Sequence of chain 1.C:
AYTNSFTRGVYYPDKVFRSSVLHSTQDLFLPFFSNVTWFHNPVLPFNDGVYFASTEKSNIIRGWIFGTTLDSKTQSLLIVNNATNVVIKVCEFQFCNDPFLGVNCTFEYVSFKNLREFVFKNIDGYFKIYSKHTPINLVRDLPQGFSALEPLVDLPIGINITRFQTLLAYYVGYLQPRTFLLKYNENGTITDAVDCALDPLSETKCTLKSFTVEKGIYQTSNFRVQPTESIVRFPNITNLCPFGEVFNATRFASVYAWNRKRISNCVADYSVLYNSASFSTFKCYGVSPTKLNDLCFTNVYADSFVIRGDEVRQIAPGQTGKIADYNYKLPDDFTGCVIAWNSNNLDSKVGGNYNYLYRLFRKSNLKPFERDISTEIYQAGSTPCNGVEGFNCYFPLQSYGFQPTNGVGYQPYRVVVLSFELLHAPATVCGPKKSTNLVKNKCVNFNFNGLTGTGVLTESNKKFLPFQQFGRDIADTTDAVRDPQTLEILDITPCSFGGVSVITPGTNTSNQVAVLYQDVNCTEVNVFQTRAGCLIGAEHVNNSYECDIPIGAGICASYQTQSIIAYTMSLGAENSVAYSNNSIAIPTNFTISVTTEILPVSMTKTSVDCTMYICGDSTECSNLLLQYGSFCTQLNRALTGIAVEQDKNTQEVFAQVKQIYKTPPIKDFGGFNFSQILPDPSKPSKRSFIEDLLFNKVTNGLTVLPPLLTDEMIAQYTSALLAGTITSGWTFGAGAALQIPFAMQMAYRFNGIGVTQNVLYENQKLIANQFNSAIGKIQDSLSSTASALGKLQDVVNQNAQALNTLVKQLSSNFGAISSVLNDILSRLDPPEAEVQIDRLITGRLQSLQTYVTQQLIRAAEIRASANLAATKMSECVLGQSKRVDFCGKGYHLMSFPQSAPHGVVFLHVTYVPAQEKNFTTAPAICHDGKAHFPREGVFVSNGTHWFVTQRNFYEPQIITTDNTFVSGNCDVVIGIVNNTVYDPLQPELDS

Binding-site contacts:
Ligand atom C4 contacts residue ASN1123 of chain 1.C at 4.2 Å.
Ligand atom C8 contacts residue ILE1121 of chain 1.C at 3.4 Å (hydrophobic).
Ligand atom C8 contacts residue VAL1122 of chain 1.C at 4.3 Å (hydrophobic).
Ligand atom O7 contacts residue ASN1123 of chain 1.C at 3.5 Å (h-bond).
Ligand atom C7 contacts residue ASN1123 of chain 1.C at 3.4 Å.
Ligand atom N2 contacts residue ASN1123 of chain 1.C at 2.9 Å (h-bond).
Ligand atom C8 contacts residue ASN1123 of chain 1.C at 4.5 Å.
Ligand atom C2 contacts residue ASN1123 of chain 1.C at 2.5 Å.
Ligand atom C1 contacts residue ASN1123 of chain 1.C at 1.4 Å.
Ligand atom C3 contacts residue ASN1123 of chain 1.C at 3.8 Å.
Ligand atom C5 contacts residue ASN1123 of chain 1.C at 3.7 Å.
Ligand atom O5 contacts residue ASN1123 of chain 1.C at 2.4 Å (h-bond).

This protein binds this small molecule.
Small molecule (SMILES): CC(=O)N[C@H]1[C@H](O[C@H]2[C@H](O)[C@@H](NC(C)=O)CO[C@@H]2CO)O[C@H](CO)[C@@H](O)[C@@H]1O